Binding-site contacts:
Ligand atom N13 contacts residue HEM1 of chain 1.C at 4.0 Å.
Ligand atom N02 contacts residue PRO269 of chain 1.A at 3.6 Å.
Ligand atom C02 contacts residue PRO269 of chain 1.A at 4.0 Å (hydrophobic).
Ligand atom C05 contacts residue HEM1 of chain 1.C at 3.6 Å.
Ligand atom C04 contacts residue HEM1 of chain 1.C at 3.4 Å.
Ligand atom C02 contacts residue HEM1 of chain 1.C at 3.7 Å.
Ligand atom C09 contacts residue GLU296 of chain 1.A at 3.5 Å.
Ligand atom C08 contacts residue VAL271 of chain 1.A at 3.6 Å (hydrophobic).
Ligand atom C26 contacts residue TYR410 of chain 1.A at 3.5 Å (hydrophobic).
Ligand atom C12 contacts residue VAL271 of chain 1.A at 3.9 Å (hydrophobic).
Ligand atom C26 contacts residue MET40 of chain 1.A at 3.8 Å (hydrophobic).
Ligand atom C25 contacts residue MET40 of chain 1.A at 3.9 Å (hydrophobic).
Ligand atom N02 contacts residue HEM1 of chain 1.C at 3.8 Å.
Ligand atom C03 contacts residue TRP291 of chain 1.A at 4.2 Å (hydrophobic).
Ligand atom C03 contacts residue PRO269 of chain 1.A at 4.2 Å (hydrophobic).
Ligand atom N02 contacts residue GLU296 of chain 1.A at 2.7 Å (salt-bridge).
Ligand atom C07 contacts residue HEM1 of chain 1.C at 3.6 Å.
Ligand atom C11 contacts residue HEM1 of chain 1.C at 3.1 Å.
Ligand atom N02 contacts residue TRP291 of chain 1.A at 2.9 Å (h-bond).
Ligand atom F23 contacts residue TRP10 of chain 1.B at 3.9 Å.
Ligand atom C03 contacts residue HEM1 of chain 1.C at 3.3 Å.
Ligand atom C25 contacts residue TYR410 of chain 1.A at 3.8 Å (hydrophobic).
Ligand atom C14 contacts residue HEM1 of chain 1.C at 3.5 Å.
Ligand atom C12 contacts residue HEM1 of chain 1.C at 3.7 Å.
Ligand atom C06 contacts residue PHE288 of chain 1.A at 3.6 Å (hydrophobic).
Ligand atom C24 contacts residue TRP10 of chain 1.B at 3.7 Å (hydrophobic).
Ligand atom N02 contacts residue MET293 of chain 1.A at 4.2 Å.
Ligand atom N01 contacts residue HEM1 of chain 1.C at 4.0 Å.
Ligand atom C06 contacts residue VAL271 of chain 1.A at 3.5 Å (hydrophobic).
Ligand atom N01 contacts residue GLU296 of chain 1.A at 2.7 Å (salt-bridge).
Ligand atom C02 contacts residue TRP291 of chain 1.A at 3.9 Å (hydrophobic).
Ligand atom C06 contacts residue HEM1 of chain 1.C at 3.5 Å.
Ligand atom C09 contacts residue HEM1 of chain 1.C at 3.4 Å.
Ligand atom C02 contacts residue GLU296 of chain 1.A at 3.5 Å.
Ligand atom C10 contacts residue GLU296 of chain 1.A at 3.5 Å.
Ligand atom C10 contacts residue HEM1 of chain 1.C at 4.0 Å.
Ligand atom C07 contacts residue VAL271 of chain 1.A at 3.3 Å (hydrophobic).
Ligand atom C08 contacts residue HEM1 of chain 1.C at 3.9 Å.
Ligand atom N02 contacts residue TYR292 of chain 1.A at 3.8 Å.
Ligand atom C05 contacts residue VAL271 of chain 1.A at 4.1 Å (hydrophobic).

A protein and the small-molecule ligand that binds it are described below.
Small molecule (SMILES): Nc1ccc2ccc(CCNCCc3cccc(F)c3)cc2n1

Sequence of chain 1.A:
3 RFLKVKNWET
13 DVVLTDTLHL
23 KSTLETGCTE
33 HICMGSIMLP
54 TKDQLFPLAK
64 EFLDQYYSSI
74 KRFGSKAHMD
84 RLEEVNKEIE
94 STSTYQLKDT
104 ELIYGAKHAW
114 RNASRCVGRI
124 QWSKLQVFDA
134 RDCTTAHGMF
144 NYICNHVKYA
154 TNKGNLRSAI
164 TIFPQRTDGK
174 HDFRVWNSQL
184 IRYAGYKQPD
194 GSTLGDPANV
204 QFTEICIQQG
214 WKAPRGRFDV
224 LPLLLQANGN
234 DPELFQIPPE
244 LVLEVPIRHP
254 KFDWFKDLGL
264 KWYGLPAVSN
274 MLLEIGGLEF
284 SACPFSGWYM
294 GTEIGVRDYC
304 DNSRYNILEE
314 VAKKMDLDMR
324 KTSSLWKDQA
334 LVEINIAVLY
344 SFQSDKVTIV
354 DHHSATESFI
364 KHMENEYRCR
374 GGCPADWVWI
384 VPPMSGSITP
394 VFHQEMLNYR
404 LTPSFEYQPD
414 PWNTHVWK

Sequence of chain 1.B:
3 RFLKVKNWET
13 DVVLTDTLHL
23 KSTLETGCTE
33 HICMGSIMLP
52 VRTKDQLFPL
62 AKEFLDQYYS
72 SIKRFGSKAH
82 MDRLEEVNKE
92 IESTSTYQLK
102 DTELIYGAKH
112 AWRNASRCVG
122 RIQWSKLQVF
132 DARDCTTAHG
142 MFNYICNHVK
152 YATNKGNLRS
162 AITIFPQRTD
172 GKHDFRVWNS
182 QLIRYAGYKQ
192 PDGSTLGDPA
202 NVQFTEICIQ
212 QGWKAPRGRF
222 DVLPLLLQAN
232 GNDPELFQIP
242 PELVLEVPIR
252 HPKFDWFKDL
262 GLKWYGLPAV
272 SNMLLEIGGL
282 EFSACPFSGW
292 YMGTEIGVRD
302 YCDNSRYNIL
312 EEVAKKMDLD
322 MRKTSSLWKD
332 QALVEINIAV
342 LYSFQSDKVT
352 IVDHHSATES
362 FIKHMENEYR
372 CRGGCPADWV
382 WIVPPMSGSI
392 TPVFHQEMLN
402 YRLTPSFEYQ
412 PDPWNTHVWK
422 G